Sequence of chain 1.B:
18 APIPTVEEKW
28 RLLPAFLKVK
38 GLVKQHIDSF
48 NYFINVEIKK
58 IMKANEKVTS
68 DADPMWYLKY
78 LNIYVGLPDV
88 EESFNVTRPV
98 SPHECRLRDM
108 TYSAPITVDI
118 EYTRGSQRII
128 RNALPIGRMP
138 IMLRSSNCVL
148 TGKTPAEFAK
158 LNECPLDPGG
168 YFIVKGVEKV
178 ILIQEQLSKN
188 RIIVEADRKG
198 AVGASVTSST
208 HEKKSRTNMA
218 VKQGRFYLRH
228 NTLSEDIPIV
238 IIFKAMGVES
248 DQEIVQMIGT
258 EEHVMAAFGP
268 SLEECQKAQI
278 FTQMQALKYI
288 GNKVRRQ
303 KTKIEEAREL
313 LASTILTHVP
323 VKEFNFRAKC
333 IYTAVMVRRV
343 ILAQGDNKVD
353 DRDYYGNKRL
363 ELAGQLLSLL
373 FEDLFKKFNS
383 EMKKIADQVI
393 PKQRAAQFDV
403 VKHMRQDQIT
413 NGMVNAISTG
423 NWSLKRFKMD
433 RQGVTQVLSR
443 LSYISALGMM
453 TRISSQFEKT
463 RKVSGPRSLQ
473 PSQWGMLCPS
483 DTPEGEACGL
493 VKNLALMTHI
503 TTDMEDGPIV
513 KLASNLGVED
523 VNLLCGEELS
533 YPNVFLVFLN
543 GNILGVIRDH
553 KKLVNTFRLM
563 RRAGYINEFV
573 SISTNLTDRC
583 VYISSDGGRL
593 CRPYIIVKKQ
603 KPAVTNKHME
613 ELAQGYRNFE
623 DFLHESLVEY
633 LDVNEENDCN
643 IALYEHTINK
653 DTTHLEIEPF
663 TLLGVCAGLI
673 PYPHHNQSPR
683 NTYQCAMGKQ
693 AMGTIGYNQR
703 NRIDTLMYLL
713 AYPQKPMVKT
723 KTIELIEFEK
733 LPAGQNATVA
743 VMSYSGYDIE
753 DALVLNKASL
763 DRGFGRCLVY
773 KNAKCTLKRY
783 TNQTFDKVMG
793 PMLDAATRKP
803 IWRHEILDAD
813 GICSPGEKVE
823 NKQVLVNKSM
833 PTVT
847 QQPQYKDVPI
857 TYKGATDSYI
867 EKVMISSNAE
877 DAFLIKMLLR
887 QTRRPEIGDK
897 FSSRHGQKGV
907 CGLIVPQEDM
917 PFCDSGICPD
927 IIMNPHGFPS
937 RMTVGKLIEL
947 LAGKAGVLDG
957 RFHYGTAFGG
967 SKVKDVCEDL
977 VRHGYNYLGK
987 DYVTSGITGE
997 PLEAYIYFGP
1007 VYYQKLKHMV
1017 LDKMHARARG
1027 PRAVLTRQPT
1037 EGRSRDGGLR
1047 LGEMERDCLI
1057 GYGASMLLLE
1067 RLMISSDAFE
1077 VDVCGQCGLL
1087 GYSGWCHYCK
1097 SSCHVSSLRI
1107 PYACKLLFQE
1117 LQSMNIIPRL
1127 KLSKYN

This small molecule binds to this protein.
Small molecule (SMILES): Nc1ccn([C@@H]2O[C@H](CO[P](=O)(O)O[C@H]3[C@@H](O)[C@H](n4cnc5c(N)ncnc54)O[C@@H]3COP(=O)=O)[C@@H](O[P](=O)(O)OC[C@H]3O[C@@H](n4cnc5c(N)ncnc54)[C@H](O)[C@@H]3O[P](=O)(O)OC[C@H]3O[C@@H](n4cnc5c(=O)nc(N)[nH]c54)[C@H](O)[C@@H]3O[P](=O)(O)OC[C@H]3O[C@@H](n4cnc5c(N)ncnc54)[C@H](O)[C@@H]3O[P](=O)(O)OC[C@H]3O[C@@H](n4cnc5c(=O)nc(N)[nH]c54)[C@H](O)[C@@H]3O)[C@H]2O)c(=O)n1

Sequence of chain 1.A:
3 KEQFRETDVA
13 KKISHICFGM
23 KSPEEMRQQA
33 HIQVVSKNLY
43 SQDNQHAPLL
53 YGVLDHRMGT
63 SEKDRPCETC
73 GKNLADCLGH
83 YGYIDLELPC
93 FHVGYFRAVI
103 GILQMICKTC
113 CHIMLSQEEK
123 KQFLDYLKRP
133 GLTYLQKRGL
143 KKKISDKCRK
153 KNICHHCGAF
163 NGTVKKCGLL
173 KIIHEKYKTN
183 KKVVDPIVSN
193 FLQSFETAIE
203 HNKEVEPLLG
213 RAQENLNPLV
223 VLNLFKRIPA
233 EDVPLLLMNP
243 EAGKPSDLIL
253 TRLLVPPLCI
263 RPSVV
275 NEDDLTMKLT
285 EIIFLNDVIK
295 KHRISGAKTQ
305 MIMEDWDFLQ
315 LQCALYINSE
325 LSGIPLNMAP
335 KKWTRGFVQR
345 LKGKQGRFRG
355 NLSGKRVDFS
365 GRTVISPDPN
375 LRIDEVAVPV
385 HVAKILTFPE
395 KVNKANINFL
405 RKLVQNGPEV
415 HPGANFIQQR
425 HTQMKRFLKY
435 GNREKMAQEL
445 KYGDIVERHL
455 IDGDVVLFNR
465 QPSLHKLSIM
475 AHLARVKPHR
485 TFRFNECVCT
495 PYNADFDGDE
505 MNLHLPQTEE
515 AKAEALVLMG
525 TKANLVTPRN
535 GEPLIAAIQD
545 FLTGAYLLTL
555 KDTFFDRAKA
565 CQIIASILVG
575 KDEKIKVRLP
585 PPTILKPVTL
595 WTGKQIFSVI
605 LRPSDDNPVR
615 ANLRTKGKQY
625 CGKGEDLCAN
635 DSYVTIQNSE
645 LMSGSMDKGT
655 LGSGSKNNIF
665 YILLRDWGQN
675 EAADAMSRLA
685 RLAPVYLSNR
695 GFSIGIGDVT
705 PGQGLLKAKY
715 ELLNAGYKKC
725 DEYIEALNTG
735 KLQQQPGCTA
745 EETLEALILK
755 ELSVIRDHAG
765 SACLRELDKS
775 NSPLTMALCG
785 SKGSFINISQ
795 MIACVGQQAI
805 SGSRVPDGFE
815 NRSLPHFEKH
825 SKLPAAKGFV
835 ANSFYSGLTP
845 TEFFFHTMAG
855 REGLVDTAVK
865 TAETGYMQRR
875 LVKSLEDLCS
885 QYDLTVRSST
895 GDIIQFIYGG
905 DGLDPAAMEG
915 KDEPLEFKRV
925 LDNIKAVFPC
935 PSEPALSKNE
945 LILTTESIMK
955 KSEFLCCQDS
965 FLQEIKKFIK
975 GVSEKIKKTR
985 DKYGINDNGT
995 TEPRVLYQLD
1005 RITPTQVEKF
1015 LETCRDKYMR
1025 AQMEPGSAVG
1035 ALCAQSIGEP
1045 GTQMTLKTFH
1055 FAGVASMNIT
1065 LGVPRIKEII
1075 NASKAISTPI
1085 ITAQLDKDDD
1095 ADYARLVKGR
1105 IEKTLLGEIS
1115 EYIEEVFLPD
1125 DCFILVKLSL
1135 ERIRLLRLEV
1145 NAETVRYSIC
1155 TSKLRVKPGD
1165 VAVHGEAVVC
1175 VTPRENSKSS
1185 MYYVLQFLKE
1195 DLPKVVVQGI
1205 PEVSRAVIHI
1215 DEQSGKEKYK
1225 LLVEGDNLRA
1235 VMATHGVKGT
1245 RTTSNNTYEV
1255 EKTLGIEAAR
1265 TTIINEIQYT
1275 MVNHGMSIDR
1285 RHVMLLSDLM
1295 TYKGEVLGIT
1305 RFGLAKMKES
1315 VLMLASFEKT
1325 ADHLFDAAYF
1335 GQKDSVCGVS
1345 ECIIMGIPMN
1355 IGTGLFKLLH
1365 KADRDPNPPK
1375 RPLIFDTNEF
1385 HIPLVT

Binding-site contacts:
Ligand atom OP1 contacts residue GLN434 of chain 1.B at 3.2 Å (h-bond).
Ligand atom O3' contacts residue LYS896 of chain 1.B at 3.6 Å (salt-bridge).
Ligand atom OP1 contacts residue MET689 of chain 1.B at 3.8 Å.
Ligand atom C5' contacts residue GLN438 of chain 1.B at 3.3 Å.
Ligand atom C4' contacts residue MG1 of chain 1.CA at 3.3 Å.
Ligand atom P contacts residue GLN692 of chain 1.B at 3.5 Å.
Ligand atom O3' contacts residue ASP501 of chain 1.A at 3.2 Å (salt-bridge).
Ligand atom O5' contacts residue GLN692 of chain 1.B at 3.8 Å.
Ligand atom C2' contacts residue MG1 of chain 1.CA at 3.8 Å.
Ligand atom C3' contacts residue ASP503 of chain 1.A at 3.9 Å.
Ligand atom OP1 contacts residue ALA688 of chain 1.B at 3.8 Å.
Ligand atom C4' contacts residue HIS1014 of chain 1.B at 3.5 Å.
Ligand atom O3' contacts residue MG1 of chain 1.CA at 1.6 Å.
Ligand atom C4' contacts residue GLN438 of chain 1.B at 3.8 Å.
Ligand atom OP1 contacts residue GLN692 of chain 1.B at 3.2 Å (h-bond).
Ligand atom P contacts residue LYS904 of chain 1.B at 3.6 Å.
Ligand atom O3' contacts residue GLN692 of chain 1.B at 3.0 Å (h-bond).
Ligand atom O3' contacts residue ARG464 of chain 1.A at 4.1 Å.
Ligand atom O5' contacts residue LYS904 of chain 1.B at 4.0 Å.
Ligand atom O4' contacts residue HIS1014 of chain 1.B at 3.6 Å.
Ligand atom OP1 contacts residue LYS896 of chain 1.B at 3.2 Å (salt-bridge).
Ligand atom O3' contacts residue ARG454 of chain 1.B at 3.9 Å.
Ligand atom O2' contacts residue MG1 of chain 1.CA at 3.6 Å.
Ligand atom OP1 contacts residue ARG454 of chain 1.B at 3.7 Å.
Ligand atom C3' contacts residue MG1 of chain 1.CA at 2.9 Å.
Ligand atom O2' contacts residue ASP503 of chain 1.A at 2.3 Å (salt-bridge).
Ligand atom C5' contacts residue MG1 of chain 1.CA at 3.9 Å.
Ligand atom P contacts residue LYS896 of chain 1.B at 4.0 Å.
Ligand atom O3' contacts residue ASP499 of chain 1.A at 3.6 Å.
Ligand atom C5' contacts residue GLN692 of chain 1.B at 3.4 Å.
Ligand atom C2' contacts residue ASP503 of chain 1.A at 3.5 Å.
Ligand atom C5' contacts residue HIS1014 of chain 1.B at 3.5 Å.
Ligand atom O5' contacts residue GLY435 of chain 1.B at 4.1 Å.
Ligand atom C5' contacts residue ASP501 of chain 1.A at 3.8 Å.
Ligand atom O2' contacts residue GLN692 of chain 1.B at 4.0 Å.
Ligand atom O3' contacts residue ASP503 of chain 1.A at 3.4 Å (salt-bridge).
Ligand atom OP1 contacts residue LYS904 of chain 1.B at 2.5 Å (salt-bridge).
Ligand atom O2' contacts residue ARG464 of chain 1.A at 2.8 Å (salt-bridge).
Ligand atom C2' contacts residue ARG464 of chain 1.A at 3.5 Å.
Ligand atom O2' contacts residue GLN438 of chain 1.B at 4.0 Å.